This small molecule binds to this protein.
Small molecule (SMILES): N[C@@H](Cc1c[nH]c2ccccc12)C(=O)O

Binding-site contacts:
Ligand atom N contacts residue PHB1 of chain 1.T at 1.3 Å.